Sequence of chain 1.C:
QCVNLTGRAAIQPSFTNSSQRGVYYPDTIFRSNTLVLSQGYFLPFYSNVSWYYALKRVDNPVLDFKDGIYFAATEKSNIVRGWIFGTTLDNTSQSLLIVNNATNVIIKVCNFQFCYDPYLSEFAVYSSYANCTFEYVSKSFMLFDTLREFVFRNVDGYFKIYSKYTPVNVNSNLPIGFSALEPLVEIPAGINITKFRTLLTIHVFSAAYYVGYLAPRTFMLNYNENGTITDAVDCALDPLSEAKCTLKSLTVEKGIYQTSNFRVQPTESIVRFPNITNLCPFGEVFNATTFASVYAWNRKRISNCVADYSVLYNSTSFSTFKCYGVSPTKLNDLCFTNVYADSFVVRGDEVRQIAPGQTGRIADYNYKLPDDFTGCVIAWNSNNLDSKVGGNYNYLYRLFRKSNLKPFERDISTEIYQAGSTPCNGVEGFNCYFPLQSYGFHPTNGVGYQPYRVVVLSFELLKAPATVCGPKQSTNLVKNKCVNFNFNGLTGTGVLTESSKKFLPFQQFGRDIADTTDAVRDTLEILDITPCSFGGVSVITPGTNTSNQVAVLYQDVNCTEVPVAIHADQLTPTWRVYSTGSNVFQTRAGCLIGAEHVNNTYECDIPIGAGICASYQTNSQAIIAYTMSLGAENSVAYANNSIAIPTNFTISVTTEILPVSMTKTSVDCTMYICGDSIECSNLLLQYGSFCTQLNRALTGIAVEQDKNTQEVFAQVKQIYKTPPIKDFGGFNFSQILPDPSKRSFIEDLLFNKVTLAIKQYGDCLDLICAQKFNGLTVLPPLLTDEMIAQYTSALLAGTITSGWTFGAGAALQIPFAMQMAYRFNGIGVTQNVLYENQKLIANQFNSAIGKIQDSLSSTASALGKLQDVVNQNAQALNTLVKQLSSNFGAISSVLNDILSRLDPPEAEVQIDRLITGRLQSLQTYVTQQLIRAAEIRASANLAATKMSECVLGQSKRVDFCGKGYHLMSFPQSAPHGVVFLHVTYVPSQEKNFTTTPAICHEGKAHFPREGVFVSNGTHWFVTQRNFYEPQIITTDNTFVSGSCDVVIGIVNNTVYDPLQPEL

Binding-site contacts:
Ligand atom O7 contacts residue ASN278 of chain 1.C at 4.5 Å.
Ligand atom N2 contacts residue GLU277 of chain 1.C at 4.5 Å.
Ligand atom C7 contacts residue ASN276 of chain 1.C at 4.1 Å.
Ligand atom C7 contacts residue ASN278 of chain 1.C at 3.9 Å.
Ligand atom C8 contacts residue ASN276 of chain 1.C at 3.9 Å.
Ligand atom N2 contacts residue ASN278 of chain 1.C at 2.9 Å (h-bond).
Ligand atom C4 contacts residue ASN278 of chain 1.C at 4.2 Å.
Ligand atom C3 contacts residue ASN278 of chain 1.C at 3.8 Å.
Ligand atom C1 contacts residue ASN278 of chain 1.C at 1.4 Å.
Ligand atom O5 contacts residue ASN278 of chain 1.C at 2.4 Å (h-bond).
Ligand atom C8 contacts residue GLU277 of chain 1.C at 4.3 Å.
Ligand atom C5 contacts residue ASN278 of chain 1.C at 3.7 Å.
Ligand atom C2 contacts residue ASN278 of chain 1.C at 2.5 Å.

This protein binds this small molecule.
Small molecule (SMILES): CC(=O)N[C@@H]1[C@@H](O)[C@H](O)[C@@H](CO)O[C@H]1O